Sequence of chain 1.B:
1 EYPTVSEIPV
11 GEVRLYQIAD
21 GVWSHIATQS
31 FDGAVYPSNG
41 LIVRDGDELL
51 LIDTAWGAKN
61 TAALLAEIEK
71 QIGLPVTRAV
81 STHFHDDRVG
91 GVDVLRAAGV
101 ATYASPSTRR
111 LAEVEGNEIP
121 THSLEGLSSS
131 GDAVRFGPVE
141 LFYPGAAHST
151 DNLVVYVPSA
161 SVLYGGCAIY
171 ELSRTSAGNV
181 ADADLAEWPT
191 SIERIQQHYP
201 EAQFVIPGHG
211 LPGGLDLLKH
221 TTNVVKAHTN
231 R

Binding-site contacts:
Ligand atom C6 contacts residue ZN1 of chain 1.L at 2.9 Å.
Ligand atom C2 contacts residue DMS1 of chain 1.R at 3.9 Å.
Ligand atom C14 contacts residue HIS85 of chain 1.B at 3.9 Å.
Ligand atom O7 contacts residue CYS167 of chain 1.B at 3.2 Å.
Ligand atom C15 contacts residue HIS85 of chain 1.B at 3.5 Å.
Ligand atom C4 contacts residue HIS148 of chain 1.B at 3.8 Å.
Ligand atom C4 contacts residue ZN1 of chain 1.K at 3.8 Å.
Ligand atom C10 contacts residue DMS1 of chain 1.R at 3.5 Å.
Ligand atom C3 contacts residue ZN1 of chain 1.K at 4.0 Å.
Ligand atom S9 contacts residue ZN1 of chain 1.L at 2.4 Å.
Ligand atom S9 contacts residue ASP87 of chain 1.B at 3.0 Å (salt-bridge).
Ligand atom S9 contacts residue HIS148 of chain 1.B at 3.6 Å (h-bond).
Ligand atom C3 contacts residue DMS1 of chain 1.R at 3.4 Å.
Ligand atom C6 contacts residue HIS209 of chain 1.B at 3.5 Å.
Ligand atom C6 contacts residue DMS1 of chain 1.Q at 3.8 Å.
Ligand atom CL2 contacts residue DMS1 of chain 1.R at 3.7 Å.
Ligand atom C6 contacts residue HIS148 of chain 1.B at 3.2 Å.
Ligand atom O8 contacts residue DMS1 of chain 1.Q at 3.5 Å (h-bond).
Ligand atom O8 contacts residue HIS148 of chain 1.B at 3.4 Å.
Ligand atom CL1 contacts residue HIS148 of chain 1.B at 3.9 Å.
Ligand atom CL3 contacts residue TRP56 of chain 1.B at 4.0 Å.
Ligand atom O7 contacts residue HIS148 of chain 1.B at 3.6 Å.
Ligand atom O7 contacts residue HIS209 of chain 1.B at 2.9 Å (h-bond).
Ligand atom C5 contacts residue HIS148 of chain 1.B at 3.3 Å.
Ligand atom CL2 contacts residue TRP56 of chain 1.B at 3.6 Å.
Ligand atom S9 contacts residue HIS83 of chain 1.B at 3.8 Å.
Ligand atom C5 contacts residue ZN1 of chain 1.K at 3.1 Å.
Ligand atom C6 contacts residue ZN1 of chain 1.K at 3.9 Å.
Ligand atom CL1 contacts residue HIS85 of chain 1.B at 3.2 Å.
Ligand atom O7 contacts residue ZN1 of chain 1.L at 2.2 Å.
Ligand atom C3 contacts residue HIS85 of chain 1.B at 3.9 Å.
Ligand atom S9 contacts residue ZN1 of chain 1.K at 2.2 Å.
Ligand atom S9 contacts residue HIS85 of chain 1.B at 3.5 Å (h-bond).
Ligand atom CL3 contacts residue PHE31 of chain 1.B at 3.9 Å.
Ligand atom S9 contacts residue HIS209 of chain 1.B at 4.0 Å.
Ligand atom CL3 contacts residue ASP86 of chain 1.B at 4.0 Å.
Ligand atom C2 contacts residue HIS85 of chain 1.B at 3.4 Å.
Ligand atom C5 contacts residue ZN1 of chain 1.L at 3.0 Å.
Ligand atom C4 contacts residue DMS1 of chain 1.R at 3.8 Å.
Ligand atom CL1 contacts residue ASN179 of chain 1.B at 3.4 Å.

A small-molecule ligand and the protein it binds are described below.
Small molecule (SMILES): O=C(O)/C(S)=C/c1c(Cl)ccc(Cl)c1Cl